Sequence of chain 1.D:
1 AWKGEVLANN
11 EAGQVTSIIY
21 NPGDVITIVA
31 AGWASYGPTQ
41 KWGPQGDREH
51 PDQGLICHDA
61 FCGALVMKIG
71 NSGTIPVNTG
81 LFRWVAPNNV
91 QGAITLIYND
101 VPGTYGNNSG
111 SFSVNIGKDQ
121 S

Binding-site contacts:
Ligand atom C4 contacts residue THR104 of chain 1.D at 3.4 Å.
Ligand atom O4 contacts residue TYR36 of chain 1.D at 3.1 Å (h-bond).
Ligand atom C6 contacts residue ASP100 of chain 1.D at 3.4 Å.
Ligand atom O3 contacts residue CA1 of chain 1.Q at 2.5 Å.
Ligand atom O6 contacts residue GLA1 of chain 1.R at 0.0 Å (h-bond).
Ligand atom C3 contacts residue CA1 of chain 1.Q at 3.4 Å.
Ligand atom C3 contacts residue TYR36 of chain 1.D at 3.9 Å (hydrophobic).
Ligand atom C3 contacts residue GLA1 of chain 1.R at 0.0 Å.
Ligand atom C4 contacts residue ASP100 of chain 1.D at 3.5 Å.
Ligand atom C6 contacts residue VAL101 of chain 1.D at 3.8 Å (hydrophobic).
Ligand atom C4 contacts residue GLA1 of chain 1.R at 0.0 Å.
Ligand atom C2 contacts residue TYR36 of chain 1.D at 3.5 Å (hydrophobic).
Ligand atom O1 contacts residue GLA1 of chain 1.R at 1.4 Å.
Ligand atom O4 contacts residue GLA1 of chain 1.R at 0.0 Å (h-bond).
Ligand atom O3 contacts residue GLA1 of chain 1.R at 0.0 Å (h-bond).
Ligand atom O6 contacts residue GLN53 of chain 1.D at 2.8 Å (h-bond).
Ligand atom O3 contacts residue THR104 of chain 1.D at 3.3 Å (h-bond).
Ligand atom C2 contacts residue GLA1 of chain 1.R at 0.0 Å.
Ligand atom O6 contacts residue HIS50 of chain 1.D at 2.7 Å (h-bond).
Ligand atom O5 contacts residue TYR36 of chain 1.D at 3.5 Å.
Ligand atom O5 contacts residue GLA1 of chain 1.R at 0.0 Å (h-bond).
Ligand atom O4 contacts residue CA1 of chain 1.Q at 2.5 Å.
Ligand atom O3 contacts residue TYR36 of chain 1.D at 3.5 Å (h-bond).
Ligand atom O2 contacts residue GLA1 of chain 1.R at 0.0 Å (h-bond).
Ligand atom O1 contacts residue HIS50 of chain 1.D at 3.8 Å.
Ligand atom C5 contacts residue GLN53 of chain 1.D at 3.8 Å.
Ligand atom O2 contacts residue ASN107 of chain 1.D at 3.1 Å (h-bond).
Ligand atom C4 contacts residue CA1 of chain 1.Q at 3.4 Å.
Ligand atom O4 contacts residue ASP100 of chain 1.D at 2.6 Å (salt-bridge).
Ligand atom C6 contacts residue HIS50 of chain 1.D at 3.6 Å.
Ligand atom C6 contacts residue GLN53 of chain 1.D at 3.8 Å.
Ligand atom C2 contacts residue CA1 of chain 1.Q at 3.9 Å.
Ligand atom O3 contacts residue ASN107 of chain 1.D at 3.0 Å (h-bond).
Ligand atom O4 contacts residue THR104 of chain 1.D at 3.4 Å (h-bond).
Ligand atom C1 contacts residue GLA1 of chain 1.R at 0.0 Å.
Ligand atom C6 contacts residue GLA1 of chain 1.R at 0.0 Å.
Ligand atom O1 contacts residue TYR36 of chain 1.D at 3.4 Å.
Ligand atom C5 contacts residue GLA1 of chain 1.R at 0.0 Å.
Ligand atom O5 contacts residue HIS50 of chain 1.D at 3.3 Å (h-bond).
Ligand atom C2 contacts residue ASN107 of chain 1.D at 3.8 Å.

The protein below binds the small molecule below.
Small molecule (SMILES): OC[C@H]1O[C@@H](O)[C@H](O)[C@@H](O)[C@H]1O